Binding-site contacts:
Ligand atom C8 contacts residue PHE112 of chain 1.A at 4.1 Å (hydrophobic).
Ligand atom C11 contacts residue LEU168 of chain 1.A at 3.6 Å (hydrophobic).
Ligand atom C1 contacts residue LYS62 of chain 1.A at 4.0 Å.
Ligand atom C3 contacts residue VAL180 of chain 1.A at 4.0 Å (hydrophobic).
Ligand atom C13 contacts residue LEU168 of chain 1.A at 4.1 Å (hydrophobic).
Ligand atom O1 contacts residue ALA60 of chain 1.A at 3.8 Å.
Ligand atom C10 contacts residue LEU115 of chain 1.A at 3.4 Å (hydrophobic).
Ligand atom C9 contacts residue LEU115 of chain 1.A at 3.9 Å (hydrophobic).
Ligand atom N1 contacts residue PHE112 of chain 1.A at 3.2 Å.
Ligand atom C9 contacts residue LEU168 of chain 1.A at 4.1 Å (hydrophobic).
Ligand atom N1 contacts residue GLU77 of chain 1.A at 2.8 Å (salt-bridge).
Ligand atom C11 contacts residue ILE39 of chain 1.A at 3.6 Å (hydrophobic).
Ligand atom O1 contacts residue MET114 of chain 1.A at 3.9 Å.
Ligand atom C1 contacts residue ASP181 of chain 1.A at 3.3 Å.
Ligand atom C7 contacts residue VAL96 of chain 1.A at 4.1 Å (hydrophobic).
Ligand atom N2 contacts residue ASP181 of chain 1.A at 4.0 Å.
Ligand atom N3 contacts residue LYS62 of chain 1.A at 3.1 Å (salt-bridge).
Ligand atom C8 contacts residue ALA60 of chain 1.A at 3.4 Å (hydrophobic).
Ligand atom N1 contacts residue ASP181 of chain 1.A at 3.1 Å (salt-bridge).
Ligand atom C12 contacts residue LEU168 of chain 1.A at 3.6 Å (hydrophobic).
Ligand atom C9 contacts residue ALA60 of chain 1.A at 3.6 Å (hydrophobic).
Ligand atom C13 contacts residue VAL47 of chain 1.A at 4.1 Å (hydrophobic).
Ligand atom N2 contacts residue LYS62 of chain 1.A at 3.6 Å (salt-bridge).
Ligand atom C1 contacts residue PHE112 of chain 1.A at 3.8 Å (hydrophobic).
Ligand atom C7 contacts residue PHE112 of chain 1.A at 3.9 Å (hydrophobic).
Ligand atom N3 contacts residue GLU77 of chain 1.A at 3.9 Å.
Ligand atom N1 contacts residue LYS62 of chain 1.A at 4.1 Å.
Ligand atom N2 contacts residue PHE44 of chain 1.A at 3.1 Å.
Ligand atom C1 contacts residue VAL180 of chain 1.A at 4.0 Å (hydrophobic).
Ligand atom C7 contacts residue ALA60 of chain 1.A at 4.0 Å (hydrophobic).
Ligand atom C2 contacts residue VAL180 of chain 1.A at 3.7 Å (hydrophobic).
Ligand atom C1 contacts residue GLU77 of chain 1.A at 3.8 Å.
Ligand atom C10 contacts residue ILE39 of chain 1.A at 4.0 Å (hydrophobic).
Ligand atom C10 contacts residue LEU168 of chain 1.A at 4.0 Å (hydrophobic).
Ligand atom C4 contacts residue VAL47 of chain 1.A at 4.0 Å (hydrophobic).
Ligand atom N3 contacts residue ASP181 of chain 1.A at 3.3 Å.
Ligand atom C2 contacts residue PHE112 of chain 1.A at 3.7 Å (hydrophobic).
Ligand atom C8 contacts residue GLU113 of chain 1.A at 3.4 Å.
Ligand atom O1 contacts residue LEU115 of chain 1.A at 3.0 Å (h-bond).
Ligand atom C5 contacts residue LYS62 of chain 1.A at 3.7 Å.

A small-molecule ligand and the protein it binds are described below.
Small molecule (SMILES): Nc1cc(-c2ccc3occc3c2)cc(N)n1

Sequence of chain 1.A:
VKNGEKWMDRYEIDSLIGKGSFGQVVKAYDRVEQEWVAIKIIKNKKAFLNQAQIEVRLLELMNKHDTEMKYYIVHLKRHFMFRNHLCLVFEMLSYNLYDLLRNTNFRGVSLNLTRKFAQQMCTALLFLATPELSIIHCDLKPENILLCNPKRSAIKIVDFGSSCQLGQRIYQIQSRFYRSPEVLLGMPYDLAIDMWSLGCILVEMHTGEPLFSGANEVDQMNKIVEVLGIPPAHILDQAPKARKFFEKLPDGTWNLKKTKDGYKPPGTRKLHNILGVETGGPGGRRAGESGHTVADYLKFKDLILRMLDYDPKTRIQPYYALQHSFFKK